Binding-site contacts:
Ligand atom C4 contacts residue PHE120 of chain 3.E at 4.4 Å (hydrophobic).
Ligand atom C3 contacts residue ASN81 of chain 3.E at 3.6 Å.
Ligand atom C8 contacts residue ASN81 of chain 3.E at 3.9 Å.
Ligand atom C8 contacts residue GLN80 of chain 3.E at 3.3 Å.
Ligand atom O6 contacts residue GLU119 of chain 3.E at 3.7 Å.
Ligand atom C1 contacts residue ASN81 of chain 3.E at 1.4 Å.
Ligand atom C2 contacts residue ASN81 of chain 3.E at 2.3 Å.
Ligand atom N2 contacts residue ASN81 of chain 3.E at 2.7 Å (h-bond).
Ligand atom C5 contacts residue ASN81 of chain 3.E at 3.7 Å.
Ligand atom C3 contacts residue PHE120 of chain 3.E at 4.1 Å (hydrophobic).
Ligand atom C2 contacts residue PHE120 of chain 3.E at 4.3 Å (hydrophobic).
Ligand atom C1 contacts residue PHE120 of chain 3.E at 3.6 Å (hydrophobic).
Ligand atom O7 contacts residue ASN81 of chain 3.E at 3.4 Å (h-bond).
Ligand atom O5 contacts residue PHE120 of chain 3.E at 4.0 Å.
Ligand atom O5 contacts residue ASN81 of chain 3.E at 2.4 Å (h-bond).
Ligand atom C5 contacts residue PHE120 of chain 3.E at 3.8 Å (hydrophobic).
Ligand atom C5 contacts residue ILE121 of chain 3.E at 4.5 Å (hydrophobic).
Ligand atom O6 contacts residue ILE121 of chain 3.E at 4.2 Å.
Ligand atom C7 contacts residue ASN81 of chain 3.E at 3.1 Å.
Ligand atom C4 contacts residue ASN81 of chain 3.E at 4.1 Å.

Sequence of chain 3.E:
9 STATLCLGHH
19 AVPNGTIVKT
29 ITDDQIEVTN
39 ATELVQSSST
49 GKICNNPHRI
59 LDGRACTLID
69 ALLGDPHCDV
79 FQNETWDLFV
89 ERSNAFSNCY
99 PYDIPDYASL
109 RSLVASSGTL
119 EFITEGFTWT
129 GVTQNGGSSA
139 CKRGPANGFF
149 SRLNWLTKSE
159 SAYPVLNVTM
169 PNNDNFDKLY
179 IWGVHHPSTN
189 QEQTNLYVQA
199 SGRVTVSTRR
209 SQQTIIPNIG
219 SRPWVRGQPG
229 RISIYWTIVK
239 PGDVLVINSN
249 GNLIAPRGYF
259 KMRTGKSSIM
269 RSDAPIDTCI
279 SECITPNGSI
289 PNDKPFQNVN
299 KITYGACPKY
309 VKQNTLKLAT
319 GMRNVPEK

This protein binds this small molecule.
Small molecule (SMILES): CC(=O)N[C@@H]1[C@@H](O)[C@H](O)[C@@H](CO)O[C@H]1O